This protein binds this small molecule.
Small molecule (SMILES): [H]/N=C1/N[C@](C)(C(C)C)CC(=O)N1Cc1cccc(N2C[C@@H](c3ccccc3)CC2=O)c1

Sequence of chain 3.A:
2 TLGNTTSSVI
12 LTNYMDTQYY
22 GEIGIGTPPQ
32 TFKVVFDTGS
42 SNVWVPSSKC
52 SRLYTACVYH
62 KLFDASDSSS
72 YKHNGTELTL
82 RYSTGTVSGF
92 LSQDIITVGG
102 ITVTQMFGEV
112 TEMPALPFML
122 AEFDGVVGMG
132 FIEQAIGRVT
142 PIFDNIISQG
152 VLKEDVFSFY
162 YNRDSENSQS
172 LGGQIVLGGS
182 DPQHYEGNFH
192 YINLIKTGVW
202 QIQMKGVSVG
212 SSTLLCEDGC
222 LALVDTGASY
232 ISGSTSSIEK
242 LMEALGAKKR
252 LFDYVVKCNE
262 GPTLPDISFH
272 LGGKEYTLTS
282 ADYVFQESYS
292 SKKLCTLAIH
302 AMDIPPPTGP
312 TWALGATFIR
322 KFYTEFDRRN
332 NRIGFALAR

Binding-site contacts:
Ligand atom C3 contacts residue THR85 of chain 3.A at 3.8 Å.
Ligand atom C16 contacts residue SER230 of chain 3.A at 3.9 Å.
Ligand atom C28 contacts residue PRO118 of chain 3.A at 3.8 Å (hydrophobic).
Ligand atom C14 contacts residue ALA229 of chain 3.A at 3.7 Å (hydrophobic).
Ligand atom C12 contacts residue GLY228 of chain 3.A at 3.6 Å.
Ligand atom O30 contacts residue SER230 of chain 3.A at 3.6 Å.
Ligand atom C15 contacts residue GLY228 of chain 3.A at 3.9 Å.
Ligand atom C18 contacts residue ALA229 of chain 3.A at 3.7 Å (hydrophobic).
Ligand atom N19 contacts residue SER230 of chain 3.A at 3.5 Å (h-bond).
Ligand atom C4 contacts residue THR85 of chain 3.A at 3.7 Å.
Ligand atom C3 contacts residue TYR83 of chain 3.A at 3.6 Å (hydrophobic).
Ligand atom C17 contacts residue MET303 of chain 3.A at 3.7 Å (hydrophobic).
Ligand atom N7 contacts residue GLY40 of chain 3.A at 3.9 Å.
Ligand atom C18 contacts residue MET303 of chain 3.A at 3.8 Å (hydrophobic).
Ligand atom C27 contacts residue ALA122 of chain 3.A at 4.0 Å (hydrophobic).
Ligand atom C29 contacts residue GLN19 of chain 3.A at 3.7 Å.
Ligand atom C6 contacts residue ASP38 of chain 3.A at 3.6 Å.
Ligand atom C14 contacts residue GLY228 of chain 3.A at 3.5 Å.
Ligand atom C26 contacts residue PRO118 of chain 3.A at 3.6 Å (hydrophobic).
Ligand atom C21 contacts residue SER230 of chain 3.A at 3.0 Å.
Ligand atom C22 contacts residue SER230 of chain 3.A at 4.0 Å.
Ligand atom O8 contacts residue TYR83 of chain 3.A at 3.6 Å.
Ligand atom N7 contacts residue ASP226 of chain 3.A at 2.8 Å (salt-bridge).
Ligand atom C9 contacts residue ASP226 of chain 3.A at 3.6 Å.
Ligand atom C11 contacts residue TYR83 of chain 3.A at 3.7 Å (hydrophobic).
Ligand atom C27 contacts residue PRO118 of chain 3.A at 3.4 Å (hydrophobic).
Ligand atom C13 contacts residue ALA229 of chain 3.A at 3.7 Å (hydrophobic).
Ligand atom N1 contacts residue ASP38 of chain 3.A at 2.8 Å (salt-bridge).
Ligand atom C15 contacts residue THR85 of chain 3.A at 3.8 Å.
Ligand atom C20 contacts residue SER230 of chain 3.A at 3.2 Å.
Ligand atom C28 contacts residue ALA122 of chain 3.A at 3.7 Å (hydrophobic).
Ligand atom C28 contacts residue LEU121 of chain 3.A at 3.9 Å (hydrophobic).
Ligand atom C14 contacts residue THR85 of chain 3.A at 3.8 Å.
Ligand atom C11 contacts residue ASP38 of chain 3.A at 3.1 Å.
Ligand atom N7 contacts residue ASP38 of chain 3.A at 3.0 Å (salt-bridge).
Ligand atom O8 contacts residue THR85 of chain 3.A at 3.0 Å (h-bond).
Ligand atom O8 contacts residue SER84 of chain 3.A at 3.6 Å.
Ligand atom C6 contacts residue ASP226 of chain 3.A at 3.9 Å.
Ligand atom C23 contacts residue GLY228 of chain 3.A at 3.5 Å.
Ligand atom C2 contacts residue ASP38 of chain 3.A at 3.6 Å.